Binding-site contacts:
Ligand atom C5 contacts residue GLN492 of chain 1.B at 3.9 Å.
Ligand atom C4 contacts residue GLN492 of chain 1.B at 3.9 Å.
Ligand atom O4 contacts residue GLN492 of chain 1.B at 3.0 Å (h-bond).
Ligand atom C2 contacts residue ASN391 of chain 1.B at 2.4 Å.
Ligand atom O5 contacts residue SER393 of chain 1.B at 3.7 Å.
Ligand atom C6 contacts residue SER393 of chain 1.B at 4.3 Å.
Ligand atom C3 contacts residue ASN391 of chain 1.B at 3.8 Å.
Ligand atom C1 contacts residue SER393 of chain 1.B at 4.0 Å.
Ligand atom C5 contacts residue SER393 of chain 1.B at 3.9 Å.
Ligand atom C1 contacts residue ASN391 of chain 1.B at 1.4 Å.
Ligand atom O5 contacts residue ASN391 of chain 1.B at 2.3 Å (h-bond).
Ligand atom C6 contacts residue LYS396 of chain 1.B at 3.7 Å.
Ligand atom O6 contacts residue SER393 of chain 1.B at 3.5 Å.
Ligand atom O6 contacts residue LYS396 of chain 1.B at 2.7 Å (salt-bridge).
Ligand atom C6 contacts residue GLN492 of chain 1.B at 4.5 Å.
Ligand atom O7 contacts residue ASN391 of chain 1.B at 3.6 Å (h-bond).
Ligand atom C4 contacts residue ASN391 of chain 1.B at 4.3 Å.
Ligand atom C5 contacts residue ASN391 of chain 1.B at 3.7 Å.
Ligand atom C7 contacts residue ASN391 of chain 1.B at 3.4 Å.
Ligand atom N2 contacts residue ASN391 of chain 1.B at 2.9 Å (h-bond).
Ligand atom C6 contacts residue HIS493 of chain 1.B at 4.2 Å.
Ligand atom O6 contacts residue HIS493 of chain 1.B at 3.6 Å.
Ligand atom C3 contacts residue GLN492 of chain 1.B at 4.4 Å.

Sequence of chain 1.B:
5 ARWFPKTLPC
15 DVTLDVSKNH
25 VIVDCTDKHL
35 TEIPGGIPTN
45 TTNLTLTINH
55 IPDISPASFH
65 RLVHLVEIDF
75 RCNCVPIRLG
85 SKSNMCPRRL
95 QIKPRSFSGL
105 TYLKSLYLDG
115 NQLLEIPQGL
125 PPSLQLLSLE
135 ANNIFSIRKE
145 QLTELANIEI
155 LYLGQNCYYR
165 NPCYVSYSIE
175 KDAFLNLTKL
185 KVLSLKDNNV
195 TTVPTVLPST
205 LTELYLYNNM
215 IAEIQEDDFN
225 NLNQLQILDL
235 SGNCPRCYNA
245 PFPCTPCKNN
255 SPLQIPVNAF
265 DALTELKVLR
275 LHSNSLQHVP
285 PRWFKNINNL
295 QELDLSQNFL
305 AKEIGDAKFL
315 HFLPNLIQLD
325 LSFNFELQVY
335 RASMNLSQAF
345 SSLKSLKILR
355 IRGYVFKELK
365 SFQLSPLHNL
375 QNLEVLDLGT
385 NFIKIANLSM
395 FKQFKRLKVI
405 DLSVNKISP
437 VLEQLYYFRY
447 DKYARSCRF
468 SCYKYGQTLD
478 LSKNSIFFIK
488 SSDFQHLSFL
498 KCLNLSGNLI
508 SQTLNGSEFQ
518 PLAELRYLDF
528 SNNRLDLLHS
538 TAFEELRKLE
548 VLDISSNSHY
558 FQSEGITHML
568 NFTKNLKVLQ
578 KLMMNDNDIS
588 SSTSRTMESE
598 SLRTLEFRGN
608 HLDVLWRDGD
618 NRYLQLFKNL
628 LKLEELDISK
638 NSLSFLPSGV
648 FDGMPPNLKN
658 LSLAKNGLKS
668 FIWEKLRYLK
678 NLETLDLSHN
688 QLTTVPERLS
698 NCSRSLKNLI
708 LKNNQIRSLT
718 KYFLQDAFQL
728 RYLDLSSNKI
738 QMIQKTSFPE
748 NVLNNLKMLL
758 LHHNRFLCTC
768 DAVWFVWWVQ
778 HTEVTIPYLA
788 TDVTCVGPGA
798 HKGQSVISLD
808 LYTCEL

The protein below binds the small molecule below.
Small molecule (SMILES): CC(=O)N[C@@H]1[C@@H](O)[C@H](O)[C@@H](CO)O[C@H]1O